The protein below binds the small molecule below.
Small molecule (SMILES): CC(=O)N[C@@H]1[C@@H](O)[C@H](O)[C@@H](CO)O[C@H]1O

Sequence of chain 1.C:
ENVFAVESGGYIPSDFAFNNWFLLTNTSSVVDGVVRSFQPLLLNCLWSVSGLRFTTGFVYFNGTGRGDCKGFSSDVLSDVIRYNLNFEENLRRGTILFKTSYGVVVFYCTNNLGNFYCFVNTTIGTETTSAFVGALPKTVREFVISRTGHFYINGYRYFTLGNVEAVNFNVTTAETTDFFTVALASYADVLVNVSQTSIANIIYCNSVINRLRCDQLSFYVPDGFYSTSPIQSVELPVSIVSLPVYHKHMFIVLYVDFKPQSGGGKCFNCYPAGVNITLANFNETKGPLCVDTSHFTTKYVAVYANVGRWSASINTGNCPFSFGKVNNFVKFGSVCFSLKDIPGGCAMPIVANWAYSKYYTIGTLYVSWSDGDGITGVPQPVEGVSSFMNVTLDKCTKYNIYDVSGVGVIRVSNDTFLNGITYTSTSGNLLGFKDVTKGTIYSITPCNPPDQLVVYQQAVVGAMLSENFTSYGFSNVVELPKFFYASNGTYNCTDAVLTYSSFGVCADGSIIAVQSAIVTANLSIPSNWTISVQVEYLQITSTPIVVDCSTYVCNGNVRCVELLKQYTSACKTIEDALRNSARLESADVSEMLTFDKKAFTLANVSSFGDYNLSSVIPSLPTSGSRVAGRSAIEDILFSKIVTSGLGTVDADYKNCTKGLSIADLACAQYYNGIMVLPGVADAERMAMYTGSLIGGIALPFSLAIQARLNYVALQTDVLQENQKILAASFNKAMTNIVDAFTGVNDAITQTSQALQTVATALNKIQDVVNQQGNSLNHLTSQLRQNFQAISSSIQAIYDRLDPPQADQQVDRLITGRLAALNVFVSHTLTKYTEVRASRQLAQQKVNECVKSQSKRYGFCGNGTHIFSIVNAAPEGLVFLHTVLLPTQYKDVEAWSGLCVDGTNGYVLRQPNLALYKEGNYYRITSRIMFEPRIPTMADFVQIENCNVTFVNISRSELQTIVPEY

Binding-site contacts:
Ligand atom C4 contacts residue ASN930 of chain 1.C at 4.2 Å.
Ligand atom C8 contacts residue ASN930 of chain 1.C at 4.4 Å.
Ligand atom O6 contacts residue GLN821 of chain 1.C at 2.9 Å (h-bond).
Ligand atom C2 contacts residue GLN821 of chain 1.C at 4.3 Å.
Ligand atom O5 contacts residue GLN821 of chain 1.C at 3.5 Å (h-bond).
Ligand atom C6 contacts residue GLN821 of chain 1.C at 4.1 Å.
Ligand atom C4 contacts residue GLN821 of chain 1.C at 4.2 Å.
Ligand atom N2 contacts residue ASN930 of chain 1.C at 3.0 Å (h-bond).
Ligand atom C5 contacts residue GLN821 of chain 1.C at 4.2 Å.
Ligand atom O5 contacts residue ASN930 of chain 1.C at 2.3 Å (h-bond).
Ligand atom C7 contacts residue ASN930 of chain 1.C at 3.2 Å.
Ligand atom O7 contacts residue ASN930 of chain 1.C at 3.0 Å (h-bond).
Ligand atom C3 contacts residue ASN930 of chain 1.C at 3.8 Å.
Ligand atom C5 contacts residue ASN930 of chain 1.C at 3.7 Å.
Ligand atom C2 contacts residue ASN930 of chain 1.C at 2.5 Å.
Ligand atom C1 contacts residue ASN930 of chain 1.C at 1.4 Å.
Ligand atom C1 contacts residue GLN821 of chain 1.C at 4.2 Å.